Binding-site contacts:
Ligand atom C8 contacts residue SER575 of chain 1.G at 3.8 Å.
Ligand atom C1 contacts residue SER575 of chain 1.G at 4.2 Å.
Ligand atom C7 contacts residue TRP576 of chain 1.G at 4.0 Å (hydrophobic).
Ligand atom C3 contacts residue ASN573 of chain 1.G at 3.8 Å.
Ligand atom C8 contacts residue ASN573 of chain 1.G at 4.5 Å.
Ligand atom O7 contacts residue ASN573 of chain 1.G at 3.6 Å (h-bond).
Ligand atom C8 contacts residue ILE603 of chain 1.G at 4.3 Å (hydrophobic).
Ligand atom O5 contacts residue ASN573 of chain 1.G at 2.4 Å (h-bond).
Ligand atom O3 contacts residue SER575 of chain 1.G at 4.2 Å.
Ligand atom C7 contacts residue SER575 of chain 1.G at 3.6 Å.
Ligand atom N2 contacts residue TRP576 of chain 1.G at 4.1 Å.
Ligand atom N2 contacts residue ASN573 of chain 1.G at 2.9 Å (h-bond).
Ligand atom C4 contacts residue ASN573 of chain 1.G at 4.2 Å.
Ligand atom C3 contacts residue SER575 of chain 1.G at 4.4 Å.
Ligand atom C2 contacts residue ASN573 of chain 1.G at 2.5 Å.
Ligand atom C8 contacts residue TRP576 of chain 1.G at 3.6 Å (hydrophobic).
Ligand atom C5 contacts residue ASN573 of chain 1.G at 3.7 Å.
Ligand atom N2 contacts residue SER575 of chain 1.G at 2.6 Å (h-bond).
Ligand atom C2 contacts residue SER575 of chain 1.G at 3.3 Å.
Ligand atom C1 contacts residue ASN573 of chain 1.G at 1.5 Å.
Ligand atom C8 contacts residue TYR600 of chain 1.G at 4.3 Å (hydrophobic).
Ligand atom C7 contacts residue ASN573 of chain 1.G at 3.4 Å.

Sequence of chain 1.G:
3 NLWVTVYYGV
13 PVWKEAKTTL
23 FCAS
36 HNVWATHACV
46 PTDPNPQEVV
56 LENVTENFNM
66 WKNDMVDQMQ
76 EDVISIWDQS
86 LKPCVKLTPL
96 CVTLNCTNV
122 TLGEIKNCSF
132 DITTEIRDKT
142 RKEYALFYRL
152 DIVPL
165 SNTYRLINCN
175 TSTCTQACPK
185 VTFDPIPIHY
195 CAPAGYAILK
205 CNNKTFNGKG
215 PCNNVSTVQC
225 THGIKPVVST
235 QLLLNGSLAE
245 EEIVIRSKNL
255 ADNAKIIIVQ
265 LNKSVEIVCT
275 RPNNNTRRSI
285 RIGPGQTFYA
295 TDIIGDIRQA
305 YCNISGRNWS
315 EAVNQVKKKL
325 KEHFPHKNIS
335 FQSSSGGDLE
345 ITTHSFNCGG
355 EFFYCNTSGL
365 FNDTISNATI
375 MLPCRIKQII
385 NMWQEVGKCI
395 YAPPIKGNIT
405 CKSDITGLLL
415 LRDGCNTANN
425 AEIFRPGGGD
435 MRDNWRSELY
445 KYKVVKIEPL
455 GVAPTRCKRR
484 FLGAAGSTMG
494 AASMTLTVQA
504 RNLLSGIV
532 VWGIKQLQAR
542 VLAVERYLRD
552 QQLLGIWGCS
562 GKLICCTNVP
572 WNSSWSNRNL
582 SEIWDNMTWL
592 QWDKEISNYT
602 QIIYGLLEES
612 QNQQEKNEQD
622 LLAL

This protein binds this small molecule.
Small molecule (SMILES): CC(=O)N[C@@H]1[C@@H](O)[C@H](O)[C@@H](CO)O[C@H]1O